Binding-site contacts:
Ligand atom C8 contacts residue ASN11 of chain 1.A at 4.3 Å.
Ligand atom C1 contacts residue ASN11 of chain 1.A at 1.4 Å.
Ligand atom C5 contacts residue ASN11 of chain 1.A at 3.6 Å.
Ligand atom O6 contacts residue ASN11 of chain 1.A at 4.0 Å.
Ligand atom O7 contacts residue ASN11 of chain 1.A at 2.8 Å (h-bond).
Ligand atom O5 contacts residue ASN11 of chain 1.A at 2.4 Å (h-bond).
Ligand atom N2 contacts residue ASN11 of chain 1.A at 2.9 Å (h-bond).
Ligand atom C3 contacts residue ASN11 of chain 1.A at 3.8 Å.
Ligand atom C7 contacts residue ASN11 of chain 1.A at 3.0 Å.
Ligand atom C2 contacts residue ASN11 of chain 1.A at 2.5 Å.
Ligand atom C4 contacts residue ASN11 of chain 1.A at 4.2 Å.
Ligand atom C6 contacts residue ASN11 of chain 1.A at 4.1 Å.

Sequence of chain 1.A:
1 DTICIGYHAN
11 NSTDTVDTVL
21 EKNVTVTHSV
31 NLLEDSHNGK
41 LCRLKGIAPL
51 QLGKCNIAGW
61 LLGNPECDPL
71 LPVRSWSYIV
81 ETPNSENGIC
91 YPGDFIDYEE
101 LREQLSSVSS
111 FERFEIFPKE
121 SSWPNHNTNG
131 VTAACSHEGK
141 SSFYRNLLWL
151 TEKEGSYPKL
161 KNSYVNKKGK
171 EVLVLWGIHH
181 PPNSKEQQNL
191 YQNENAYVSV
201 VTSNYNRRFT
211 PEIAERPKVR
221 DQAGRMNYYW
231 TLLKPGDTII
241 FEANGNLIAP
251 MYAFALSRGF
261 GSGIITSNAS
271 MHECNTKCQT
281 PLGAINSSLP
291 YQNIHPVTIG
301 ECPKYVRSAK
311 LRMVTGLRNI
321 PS

The small molecule below binds the protein below.
Small molecule (SMILES): CC(=O)N[C@@H]1[C@@H](O)[C@H](O)[C@@H](CO)O[C@H]1O